Binding-site contacts:
Ligand atom C3 contacts residue MN1 of chain 1.B at 3.1 Å.
Ligand atom C4 contacts residue GLU120 of chain 1.A at 3.1 Å.
Ligand atom F1 contacts residue ILE58 of chain 1.A at 3.2 Å.
Ligand atom O1 contacts residue HIS61 of chain 1.A at 3.5 Å (h-bond).
Ligand atom C4 contacts residue MN1 of chain 1.B at 2.8 Å.
Ligand atom C17 contacts residue ILE58 of chain 1.A at 3.8 Å (hydrophobic).
Ligand atom O3 contacts residue GLU81 of chain 1.A at 3.2 Å (salt-bridge).
Ligand atom C5 contacts residue MN1 of chain 1.C at 3.1 Å.
Ligand atom O5 contacts residue ILE58 of chain 1.A at 3.9 Å.
Ligand atom O1 contacts residue GLU81 of chain 1.A at 3.6 Å (salt-bridge).
Ligand atom O2 contacts residue GLU120 of chain 1.A at 2.8 Å (salt-bridge).
Ligand atom C24 contacts residue ALA40 of chain 1.A at 4.1 Å (hydrophobic).
Ligand atom C7 contacts residue TYR44 of chain 1.A at 3.6 Å (hydrophobic).
Ligand atom F1 contacts residue GLU81 of chain 1.A at 3.4 Å.
Ligand atom C20 contacts residue LYS54 of chain 1.A at 4.0 Å.
Ligand atom O1 contacts residue ASP109 of chain 1.A at 2.8 Å (salt-bridge).
Ligand atom O4 contacts residue TYR44 of chain 1.A at 4.0 Å.
Ligand atom C2 contacts residue MN1 of chain 1.C at 3.6 Å.
Ligand atom C24 contacts residue TYR44 of chain 1.A at 3.9 Å (hydrophobic).
Ligand atom O2 contacts residue HIS61 of chain 1.A at 3.2 Å (h-bond).
Ligand atom C21 contacts residue LYS54 of chain 1.A at 3.9 Å.
Ligand atom C4 contacts residue HIS61 of chain 1.A at 4.0 Å.
Ligand atom C6 contacts residue TYR44 of chain 1.A at 4.0 Å (hydrophobic).
Ligand atom C25 contacts residue ALA40 of chain 1.A at 3.4 Å (hydrophobic).
Ligand atom C3 contacts residue GLU120 of chain 1.A at 3.3 Å.
Ligand atom C13 contacts residue LYS54 of chain 1.A at 3.1 Å.
Ligand atom O5 contacts residue LYS54 of chain 1.A at 3.9 Å.
Ligand atom N2 contacts residue TYR131 of chain 1.A at 3.8 Å.
Ligand atom O1 contacts residue GLU120 of chain 1.A at 3.1 Å (salt-bridge).
Ligand atom C3 contacts residue MN1 of chain 1.C at 3.2 Å.
Ligand atom O3 contacts residue MN1 of chain 1.C at 2.1 Å.
Ligand atom O2 contacts residue MN1 of chain 1.B at 2.0 Å.
Ligand atom O1 contacts residue MN1 of chain 1.B at 2.4 Å.
Ligand atom C14 contacts residue HIS61 of chain 1.A at 3.4 Å.
Ligand atom C15 contacts residue HIS61 of chain 1.A at 3.1 Å.
Ligand atom C16 contacts residue ILE58 of chain 1.A at 3.5 Å (hydrophobic).
Ligand atom O2 contacts residue TYR131 of chain 1.A at 3.9 Å.
Ligand atom O2 contacts residue ILE121 of chain 1.A at 3.0 Å (h-bond).
Ligand atom O1 contacts residue MN1 of chain 1.C at 2.1 Å.
Ligand atom C15 contacts residue ILE58 of chain 1.A at 4.1 Å (hydrophobic).

A protein and the small-molecule ligand that binds it are described below.
Small molecule (SMILES): O=C(NCCOc1ccccc1)c1nc([C@@H]2CCCN2C(=O)COc2ccccc2F)[nH]c(=O)c1O

Sequence of chain 1.A:
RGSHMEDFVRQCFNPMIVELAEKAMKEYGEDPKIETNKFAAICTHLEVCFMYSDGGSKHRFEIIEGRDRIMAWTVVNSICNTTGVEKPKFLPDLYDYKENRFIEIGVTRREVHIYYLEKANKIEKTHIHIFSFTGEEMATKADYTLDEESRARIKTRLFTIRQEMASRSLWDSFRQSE